The protein below binds the small molecule below.
Small molecule (SMILES): O=c1ccn([C@@H]2O[C@H](CO[P](=O)(O)O[P](=O)(O)O[C@H]3O[C@H](CO)[C@H](O)[C@H](O)[C@H]3O)[C@@H](O)[C@H]2O)c(=O)[nH]1

Binding-site contacts:
Ligand atom N1 contacts residue PHE110 of chain 1.B at 3.3 Å.
Ligand atom O3' contacts residue GLY176 of chain 1.B at 2.8 Å (h-bond).
Ligand atom O4 contacts residue ASP234 of chain 1.B at 3.1 Å.
Ligand atom O4' contacts residue GLU201 of chain 1.B at 2.4 Å (salt-bridge).
Ligand atom O2B contacts residue TRP198 of chain 1.B at 3.0 Å (h-bond).
Ligand atom O1B contacts residue MG1 of chain 1.J at 2.0 Å.
Ligand atom O1A contacts residue MG1 of chain 1.J at 1.8 Å.
Ligand atom O2 contacts residue ARG73 of chain 1.B at 2.9 Å (salt-bridge).
Ligand atom O2 contacts residue PHE72 of chain 1.B at 3.2 Å.
Ligand atom O6' contacts residue GLY199 of chain 1.B at 3.0 Å (h-bond).
Ligand atom O1B contacts residue LYS163 of chain 1.B at 3.1 Å (salt-bridge).
Ligand atom O3' contacts residue ASP136 of chain 1.B at 2.8 Å (salt-bridge).
Ligand atom PA contacts residue MG1 of chain 1.J at 3.2 Å.
Ligand atom C3' contacts residue ASP136 of chain 1.B at 3.4 Å.
Ligand atom O1B contacts residue HIS231 of chain 1.B at 3.5 Å (h-bond).
Ligand atom O2' contacts residue ASP136 of chain 1.B at 2.3 Å (salt-bridge).
Ligand atom O2 contacts residue ARG75 of chain 1.B at 3.3 Å.
Ligand atom O2D contacts residue PRO71 of chain 1.B at 2.9 Å (h-bond).
Ligand atom O3' contacts residue ARG112 of chain 1.B at 3.1 Å (salt-bridge).
Ligand atom O3D contacts residue ASP138 of chain 1.B at 3.0 Å (salt-bridge).
Ligand atom O1A contacts residue HIS231 of chain 1.B at 2.9 Å (h-bond).
Ligand atom C6 contacts residue PHE110 of chain 1.B at 3.3 Å (hydrophobic).
Ligand atom N3 contacts residue ARG73 of chain 1.B at 2.9 Å (salt-bridge).
Ligand atom C5 contacts residue ASN237 of chain 1.B at 3.4 Å.
Ligand atom PB contacts residue MG1 of chain 1.J at 3.3 Å.
Ligand atom O1A contacts residue ASP138 of chain 1.B at 2.8 Å (salt-bridge).
Ligand atom O2A contacts residue ARG75 of chain 1.B at 3.0 Å (salt-bridge).
Ligand atom C4 contacts residue ASP234 of chain 1.B at 3.4 Å.
Ligand atom O2D contacts residue VAL137 of chain 1.B at 2.9 Å (h-bond).
Ligand atom C2' contacts residue ASP136 of chain 1.B at 3.2 Å.
Ligand atom O2A contacts residue HIS231 of chain 1.B at 3.1 Å.
Ligand atom O3D contacts residue VAL137 of chain 1.B at 3.5 Å (h-bond).
Ligand atom O3D contacts residue ASP136 of chain 1.B at 2.9 Å.
Ligand atom C6' contacts residue GLY199 of chain 1.B at 3.4 Å.
Ligand atom C6' contacts residue TRP198 of chain 1.B at 3.1 Å (hydrophobic).
Ligand atom O1B contacts residue HIS228 of chain 1.B at 3.0 Å (h-bond).
Ligand atom O6' contacts residue GLU201 of chain 1.B at 2.8 Å (salt-bridge).
Ligand atom C5 contacts residue ASP234 of chain 1.B at 3.2 Å.
Ligand atom O2' contacts residue GLY176 of chain 1.B at 3.2 Å (h-bond).
Ligand atom C4' contacts residue GLU201 of chain 1.B at 3.2 Å.

Sequence of chain 1.B:
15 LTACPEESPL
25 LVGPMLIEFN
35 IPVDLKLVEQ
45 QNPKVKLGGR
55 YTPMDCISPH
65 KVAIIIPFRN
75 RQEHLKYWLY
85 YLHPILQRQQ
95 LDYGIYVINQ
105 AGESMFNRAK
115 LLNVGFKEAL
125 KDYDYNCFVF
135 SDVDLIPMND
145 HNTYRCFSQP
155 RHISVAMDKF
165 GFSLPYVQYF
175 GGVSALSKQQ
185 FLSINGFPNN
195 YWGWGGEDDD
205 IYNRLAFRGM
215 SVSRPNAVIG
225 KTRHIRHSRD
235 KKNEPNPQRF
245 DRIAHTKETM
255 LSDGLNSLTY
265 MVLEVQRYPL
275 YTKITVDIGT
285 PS